Binding-site contacts:
Ligand atom C6 contacts residue SER284 of chain 16.E at 3.2 Å.
Ligand atom C5 contacts residue SER284 of chain 16.E at 4.5 Å.
Ligand atom O6 contacts residue ASN318 of chain 16.E at 3.3 Å.
Ligand atom O5 contacts residue SER284 of chain 16.E at 4.4 Å.
Ligand atom O4 contacts residue ASN318 of chain 16.E at 4.4 Å.
Ligand atom O6 contacts residue SER284 of chain 16.E at 2.9 Å (h-bond).
Ligand atom C6 contacts residue ASN318 of chain 16.E at 3.3 Å.

This protein binds this small molecule.
Small molecule (SMILES): CC(=O)N[C@@H]1[C@@H](O)[C@H](O)[C@@H](CO)O[C@H]1O

Sequence of chain 16.E:
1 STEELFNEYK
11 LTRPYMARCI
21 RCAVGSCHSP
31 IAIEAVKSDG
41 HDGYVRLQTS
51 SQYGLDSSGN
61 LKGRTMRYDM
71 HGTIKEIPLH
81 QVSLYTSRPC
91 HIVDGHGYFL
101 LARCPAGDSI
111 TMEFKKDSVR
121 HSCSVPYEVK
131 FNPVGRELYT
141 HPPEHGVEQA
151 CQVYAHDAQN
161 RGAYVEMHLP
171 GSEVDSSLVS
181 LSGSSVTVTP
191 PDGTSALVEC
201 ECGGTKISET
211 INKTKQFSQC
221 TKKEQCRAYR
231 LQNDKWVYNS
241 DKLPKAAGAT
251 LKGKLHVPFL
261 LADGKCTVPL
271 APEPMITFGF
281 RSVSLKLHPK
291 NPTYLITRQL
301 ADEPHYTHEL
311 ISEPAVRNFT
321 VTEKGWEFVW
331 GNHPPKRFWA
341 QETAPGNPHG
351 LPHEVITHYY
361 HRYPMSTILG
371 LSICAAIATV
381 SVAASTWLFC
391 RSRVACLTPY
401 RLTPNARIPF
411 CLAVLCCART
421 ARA